Sequence of chain 1.F:
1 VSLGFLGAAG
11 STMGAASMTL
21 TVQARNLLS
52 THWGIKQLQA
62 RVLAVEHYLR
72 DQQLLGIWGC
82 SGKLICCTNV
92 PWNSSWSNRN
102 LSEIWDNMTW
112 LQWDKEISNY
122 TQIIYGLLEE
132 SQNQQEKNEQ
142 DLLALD

Binding-site contacts:
Ligand atom C6 contacts residue SER96 of chain 1.F at 4.4 Å.
Ligand atom O6 contacts residue SER96 of chain 1.F at 3.2 Å (h-bond).
Ligand atom C1 contacts residue SER96 of chain 1.F at 3.9 Å.
Ligand atom C2 contacts residue ASN94 of chain 1.F at 2.5 Å.
Ligand atom C1 contacts residue ASN94 of chain 1.F at 1.5 Å.
Ligand atom O7 contacts residue ASN94 of chain 1.F at 3.0 Å (h-bond).
Ligand atom C4 contacts residue ASN94 of chain 1.F at 4.4 Å.
Ligand atom C3 contacts residue ASN94 of chain 1.F at 3.9 Å.
Ligand atom C5 contacts residue ASN94 of chain 1.F at 3.8 Å.
Ligand atom C5 contacts residue SER96 of chain 1.F at 4.4 Å.
Ligand atom O5 contacts residue SER96 of chain 1.F at 3.9 Å.
Ligand atom C8 contacts residue ASN94 of chain 1.F at 4.2 Å.
Ligand atom O5 contacts residue ASN94 of chain 1.F at 2.5 Å (h-bond).
Ligand atom C7 contacts residue ASN94 of chain 1.F at 3.1 Å.
Ligand atom N2 contacts residue ASN94 of chain 1.F at 2.9 Å (h-bond).

The small molecule below binds the protein below.
Small molecule (SMILES): CC(=O)N[C@H]1[C@H](O[C@H]2[C@H](O)[C@@H](NC(C)=O)CO[C@@H]2CO)O[C@H](CO)[C@@H](O)[C@@H]1O